Sequence of chain 55.E:
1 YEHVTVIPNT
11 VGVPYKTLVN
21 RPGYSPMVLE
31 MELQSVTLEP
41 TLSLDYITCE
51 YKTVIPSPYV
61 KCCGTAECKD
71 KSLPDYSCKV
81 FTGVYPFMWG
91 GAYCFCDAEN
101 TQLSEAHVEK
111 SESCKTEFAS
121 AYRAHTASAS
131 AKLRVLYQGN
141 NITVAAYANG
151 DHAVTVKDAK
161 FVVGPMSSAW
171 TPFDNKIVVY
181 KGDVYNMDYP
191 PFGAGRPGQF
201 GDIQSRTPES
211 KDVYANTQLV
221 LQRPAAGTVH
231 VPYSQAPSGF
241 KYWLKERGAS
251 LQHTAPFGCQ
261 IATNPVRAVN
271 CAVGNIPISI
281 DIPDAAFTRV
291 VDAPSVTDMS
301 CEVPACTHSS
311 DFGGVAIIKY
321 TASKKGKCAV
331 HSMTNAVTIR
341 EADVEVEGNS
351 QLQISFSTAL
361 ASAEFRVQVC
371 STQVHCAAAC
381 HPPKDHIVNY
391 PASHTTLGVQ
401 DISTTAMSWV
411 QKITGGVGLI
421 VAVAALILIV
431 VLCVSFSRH

Sequence of chain 55.F:
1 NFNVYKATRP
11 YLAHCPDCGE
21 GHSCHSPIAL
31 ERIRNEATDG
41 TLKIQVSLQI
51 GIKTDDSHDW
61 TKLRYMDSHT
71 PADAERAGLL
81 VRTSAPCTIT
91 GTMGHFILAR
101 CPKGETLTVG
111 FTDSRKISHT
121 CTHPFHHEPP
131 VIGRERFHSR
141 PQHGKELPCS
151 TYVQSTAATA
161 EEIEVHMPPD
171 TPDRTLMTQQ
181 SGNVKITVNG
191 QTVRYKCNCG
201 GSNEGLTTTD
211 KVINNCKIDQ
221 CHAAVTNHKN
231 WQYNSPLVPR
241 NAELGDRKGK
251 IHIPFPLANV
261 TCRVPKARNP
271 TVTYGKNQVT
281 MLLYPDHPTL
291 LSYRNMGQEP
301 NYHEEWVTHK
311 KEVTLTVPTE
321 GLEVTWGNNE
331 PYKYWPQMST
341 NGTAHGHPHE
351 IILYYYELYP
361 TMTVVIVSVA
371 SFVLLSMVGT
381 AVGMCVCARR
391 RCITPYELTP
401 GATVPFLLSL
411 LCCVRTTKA

The small molecule below binds the protein below.
Small molecule (SMILES): CC(=O)N[C@@H]1[C@@H](O)[C@H](O)[C@@H](CO)O[C@H]1O

Binding-site contacts:
Ligand atom O5 contacts residue THR116 of chain 55.E at 4.0 Å.
Ligand atom C8 contacts residue LYS181 of chain 55.E at 4.1 Å.
Ligand atom C2 contacts residue ASN259 of chain 55.F at 2.4 Å.
Ligand atom C3 contacts residue ASN259 of chain 55.F at 3.8 Å.
Ligand atom O7 contacts residue ASN259 of chain 55.F at 2.9 Å (h-bond).
Ligand atom C1 contacts residue ASN259 of chain 55.F at 1.4 Å.
Ligand atom O6 contacts residue THR116 of chain 55.E at 3.5 Å.
Ligand atom O5 contacts residue ASN259 of chain 55.F at 2.4 Å (h-bond).
Ligand atom C7 contacts residue ASN259 of chain 55.F at 3.1 Å.
Ligand atom C4 contacts residue ASN259 of chain 55.F at 4.2 Å.
Ligand atom C5 contacts residue ASN259 of chain 55.F at 3.7 Å.
Ligand atom O7 contacts residue LYS181 of chain 55.E at 3.9 Å.
Ligand atom C8 contacts residue ASN259 of chain 55.F at 4.4 Å.
Ligand atom N2 contacts residue ASN259 of chain 55.F at 2.9 Å (h-bond).
Ligand atom O6 contacts residue LYS115 of chain 55.E at 4.4 Å.